This small molecule binds to this protein.
Small molecule (SMILES): CO[C@H]1O[C@H](CO)[C@@H](O)[C@H](O[C@H]2O[C@H](CO)[C@@H](O)[C@H](O)[C@@H]2O)[C@@H]1O

Binding-site contacts:
Ligand atom C5 contacts residue TYR48 of chain 1.C at 3.9 Å (hydrophobic).
Ligand atom O2 contacts residue ASN138 of chain 1.C at 3.8 Å.
Ligand atom C3 contacts residue TYR48 of chain 1.C at 3.9 Å (hydrophobic).
Ligand atom C4 contacts residue ASP54 of chain 1.C at 3.4 Å.
Ligand atom C6 contacts residue ASP47 of chain 1.C at 3.8 Å.
Ligand atom C6 contacts residue PHE1 of chain 1.C at 3.7 Å (hydrophobic).
Ligand atom O3 contacts residue ASP140 of chain 1.C at 2.8 Å (salt-bridge).
Ligand atom O4 contacts residue GLN133 of chain 1.C at 3.5 Å (h-bond).
Ligand atom O6 contacts residue PHE1 of chain 1.C at 2.6 Å (h-bond).
Ligand atom C4 contacts residue GLN133 of chain 1.C at 3.7 Å.
Ligand atom C5 contacts residue PHE1 of chain 1.C at 3.7 Å (hydrophobic).
Ligand atom O5 contacts residue PHE1 of chain 1.C at 3.2 Å (h-bond).
Ligand atom O6 contacts residue ASP47 of chain 1.C at 3.0 Å (salt-bridge).
Ligand atom O2 contacts residue ILE13 of chain 1.C at 3.5 Å.
Ligand atom C6 contacts residue TYR48 of chain 1.C at 3.9 Å (hydrophobic).
Ligand atom O4 contacts residue ASN135 of chain 1.C at 2.9 Å (h-bond).
Ligand atom C2 contacts residue PHE1 of chain 1.C at 3.7 Å (hydrophobic).
Ligand atom O4 contacts residue ILE52 of chain 1.C at 3.7 Å.
Ligand atom O6 contacts residue ASP54 of chain 1.C at 2.7 Å (salt-bridge).
Ligand atom O4 contacts residue ASP54 of chain 1.C at 2.6 Å (salt-bridge).
Ligand atom C1 contacts residue PHE1 of chain 1.C at 3.8 Å (hydrophobic).
Ligand atom C4 contacts residue PHE1 of chain 1.C at 3.7 Å (hydrophobic).
Ligand atom O3 contacts residue GLN133 of chain 1.C at 2.9 Å (h-bond).
Ligand atom O1 contacts residue TYR48 of chain 1.C at 3.2 Å.
Ligand atom C7 contacts residue TYR48 of chain 1.C at 3.5 Å (hydrophobic).
Ligand atom C6 contacts residue ASP54 of chain 1.C at 3.4 Å.
Ligand atom C2 contacts residue ILE13 of chain 1.C at 3.7 Å (hydrophobic).
Ligand atom C1 contacts residue ILE52 of chain 1.C at 3.8 Å (hydrophobic).
Ligand atom O6 contacts residue ASN46 of chain 1.C at 3.1 Å (h-bond).
Ligand atom O2 contacts residue PHE1 of chain 1.C at 2.7 Å (h-bond).
Ligand atom C3 contacts residue GLN133 of chain 1.C at 3.9 Å.
Ligand atom O5 contacts residue TYR48 of chain 1.C at 3.8 Å.
Ligand atom O3 contacts residue ASN135 of chain 1.C at 3.6 Å.
Ligand atom C3 contacts residue ASP140 of chain 1.C at 3.2 Å.
Ligand atom O3 contacts residue PHE142 of chain 1.C at 3.5 Å.
Ligand atom C2 contacts residue ASP140 of chain 1.C at 3.9 Å.
Ligand atom C2 contacts residue ILE52 of chain 1.C at 3.6 Å (hydrophobic).
Ligand atom C3 contacts residue ASN135 of chain 1.C at 3.9 Å.
Ligand atom O1 contacts residue ILE52 of chain 1.C at 3.5 Å.
Ligand atom C6 contacts residue ASN46 of chain 1.C at 3.2 Å.

Sequence of chain 1.C:
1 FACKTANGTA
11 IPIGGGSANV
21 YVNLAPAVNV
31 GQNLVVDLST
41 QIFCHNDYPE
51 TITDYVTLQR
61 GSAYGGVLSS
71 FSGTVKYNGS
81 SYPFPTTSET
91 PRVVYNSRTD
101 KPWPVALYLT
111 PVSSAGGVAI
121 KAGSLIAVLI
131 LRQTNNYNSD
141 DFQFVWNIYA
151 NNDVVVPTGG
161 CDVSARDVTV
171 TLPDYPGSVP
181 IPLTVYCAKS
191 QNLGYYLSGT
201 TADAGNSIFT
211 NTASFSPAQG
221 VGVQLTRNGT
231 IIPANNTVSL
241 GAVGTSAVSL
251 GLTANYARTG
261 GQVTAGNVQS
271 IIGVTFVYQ